Sequence of chain 20.E:
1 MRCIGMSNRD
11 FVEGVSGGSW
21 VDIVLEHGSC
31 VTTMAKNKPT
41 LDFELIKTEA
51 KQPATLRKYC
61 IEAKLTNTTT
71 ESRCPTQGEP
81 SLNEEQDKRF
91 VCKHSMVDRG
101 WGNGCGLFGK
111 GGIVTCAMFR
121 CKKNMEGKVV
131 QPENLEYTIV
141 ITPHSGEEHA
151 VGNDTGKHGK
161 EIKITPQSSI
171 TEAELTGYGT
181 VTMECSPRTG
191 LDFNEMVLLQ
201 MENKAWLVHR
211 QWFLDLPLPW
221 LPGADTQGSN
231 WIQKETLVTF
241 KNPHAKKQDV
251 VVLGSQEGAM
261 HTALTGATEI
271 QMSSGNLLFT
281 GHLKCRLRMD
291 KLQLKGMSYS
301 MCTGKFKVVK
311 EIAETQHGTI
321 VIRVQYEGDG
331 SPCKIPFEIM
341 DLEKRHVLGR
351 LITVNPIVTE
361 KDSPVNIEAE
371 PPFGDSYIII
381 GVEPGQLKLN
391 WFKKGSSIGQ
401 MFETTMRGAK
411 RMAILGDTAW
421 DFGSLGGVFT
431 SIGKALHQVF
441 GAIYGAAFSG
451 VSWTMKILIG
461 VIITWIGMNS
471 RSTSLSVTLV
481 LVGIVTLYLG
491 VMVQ

This small molecule binds to this protein.
Small molecule (SMILES): CC(=O)N[C@@H]1[C@@H](O)[C@H](O)[C@@H](CO)O[C@H]1O

Binding-site contacts:
Ligand atom C7 contacts residue PHE90 of chain 20.E at 4.1 Å (hydrophobic).
Ligand atom C4 contacts residue ASN67 of chain 20.E at 4.2 Å.
Ligand atom N2 contacts residue MET118 of chain 20.E at 3.9 Å.
Ligand atom O5 contacts residue ASN67 of chain 20.E at 2.4 Å (h-bond).
Ligand atom C1 contacts residue ASN67 of chain 20.E at 1.4 Å.
Ligand atom N2 contacts residue ASN67 of chain 20.E at 2.9 Å (h-bond).
Ligand atom C8 contacts residue ASN67 of chain 20.E at 3.9 Å.
Ligand atom O7 contacts residue ASN67 of chain 20.E at 4.5 Å.
Ligand atom C7 contacts residue MET118 of chain 20.E at 4.1 Å (hydrophobic).
Ligand atom O7 contacts residue PHE90 of chain 20.E at 3.4 Å.
Ligand atom C5 contacts residue ASN67 of chain 20.E at 3.7 Å.
Ligand atom O7 contacts residue ARG89 of chain 20.E at 3.8 Å.
Ligand atom C3 contacts residue ASN67 of chain 20.E at 3.8 Å.
Ligand atom O7 contacts residue MET118 of chain 20.E at 3.4 Å.
Ligand atom C2 contacts residue ASN67 of chain 20.E at 2.5 Å.
Ligand atom C7 contacts residue ASN67 of chain 20.E at 3.6 Å.